Binding-site contacts:
Ligand atom C7 contacts residue NAG1 of chain 3.U at 3.6 Å.
Ligand atom C8 contacts residue NAG1 of chain 3.U at 3.4 Å.
Ligand atom C2 contacts residue ASN390 of chain 3.A at 2.4 Å.
Ligand atom C6 contacts residue NAG1 of chain 3.U at 4.0 Å.
Ligand atom C1 contacts residue NAG1 of chain 3.U at 4.2 Å.
Ligand atom O3 contacts residue NAG1 of chain 3.U at 4.3 Å.
Ligand atom C8 contacts residue NAG1 of chain 3.V at 3.5 Å.
Ligand atom N2 contacts residue ASN390 of chain 3.A at 2.8 Å (h-bond).
Ligand atom C3 contacts residue NAG1 of chain 3.U at 4.1 Å.
Ligand atom O5 contacts residue SER392 of chain 3.A at 3.2 Å (h-bond).
Ligand atom C7 contacts residue ASN390 of chain 3.A at 3.4 Å.
Ligand atom C5 contacts residue ASN390 of chain 3.A at 3.6 Å.
Ligand atom O7 contacts residue ASN390 of chain 3.A at 3.8 Å.
Ligand atom C8 contacts residue ASN390 of chain 3.A at 4.4 Å.
Ligand atom N2 contacts residue NAG1 of chain 3.U at 3.0 Å (h-bond).
Ligand atom C1 contacts residue ASN390 of chain 3.A at 1.4 Å.
Ligand atom O5 contacts residue NAG1 of chain 3.U at 4.3 Å.
Ligand atom C7 contacts residue NAG1 of chain 3.V at 4.5 Å.
Ligand atom C6 contacts residue SER392 of chain 3.A at 3.9 Å.
Ligand atom C5 contacts residue SER392 of chain 3.A at 3.4 Å.
Ligand atom O6 contacts residue NAG1 of chain 3.U at 4.4 Å.
Ligand atom C6 contacts residue NAG1 of chain 3.V at 3.8 Å.
Ligand atom O5 contacts residue ASN390 of chain 3.A at 2.4 Å (h-bond).
Ligand atom C4 contacts residue ASN390 of chain 3.A at 4.2 Å.
Ligand atom C3 contacts residue ASN390 of chain 3.A at 3.6 Å.
Ligand atom C1 contacts residue SER392 of chain 3.A at 3.4 Å.
Ligand atom C5 contacts residue NAG1 of chain 3.V at 4.4 Å.
Ligand atom C2 contacts residue NAG1 of chain 3.U at 4.0 Å.

Sequence of chain 3.A:
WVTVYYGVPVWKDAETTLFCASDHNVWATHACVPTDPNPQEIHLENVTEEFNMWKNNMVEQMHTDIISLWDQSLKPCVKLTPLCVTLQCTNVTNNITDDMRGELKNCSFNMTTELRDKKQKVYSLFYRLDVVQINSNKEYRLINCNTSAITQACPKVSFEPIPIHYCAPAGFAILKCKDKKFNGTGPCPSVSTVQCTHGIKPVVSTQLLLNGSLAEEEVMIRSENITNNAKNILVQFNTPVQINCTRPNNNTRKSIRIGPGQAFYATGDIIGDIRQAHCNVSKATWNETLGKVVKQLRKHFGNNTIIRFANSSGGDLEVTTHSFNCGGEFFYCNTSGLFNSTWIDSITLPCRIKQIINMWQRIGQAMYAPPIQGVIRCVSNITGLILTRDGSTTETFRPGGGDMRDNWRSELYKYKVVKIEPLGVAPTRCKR

The small molecule below binds the protein below.
Small molecule (SMILES): CC(=O)N[C@H]1[C@H](O[C@H]2[C@H](O)[C@@H](NC(C)=O)CO[C@@H]2CO)O[C@H](CO)[C@@H](O)[C@@H]1O